Sequence of chain 4.B:
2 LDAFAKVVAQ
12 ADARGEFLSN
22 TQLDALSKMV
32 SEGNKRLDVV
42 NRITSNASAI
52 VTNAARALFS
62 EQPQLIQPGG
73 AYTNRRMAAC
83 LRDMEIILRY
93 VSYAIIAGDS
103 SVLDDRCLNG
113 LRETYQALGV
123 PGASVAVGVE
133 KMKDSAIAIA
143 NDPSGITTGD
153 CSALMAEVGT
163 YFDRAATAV

This small molecule binds to this protein.
Small molecule (SMILES): C=CC1=C(C)/C(=C/c2[nH]c(/C=C3\N=C(/C=C4\NC(=O)C(C)=C4C=C)C(C)=C3CCC(=O)O)c(CCC(=O)O)c2C)NC1=O

Sequence of chain 1.A:
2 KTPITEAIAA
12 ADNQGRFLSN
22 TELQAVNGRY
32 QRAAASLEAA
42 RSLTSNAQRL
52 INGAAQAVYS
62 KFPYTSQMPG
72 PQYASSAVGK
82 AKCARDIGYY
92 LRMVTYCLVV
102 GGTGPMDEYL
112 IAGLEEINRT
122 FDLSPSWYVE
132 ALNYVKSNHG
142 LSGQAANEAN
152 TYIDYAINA

Binding-site contacts:
Ligand atom O2D contacts residue ARG57 of chain 4.B at 2.8 Å (salt-bridge).
Ligand atom O2D contacts residue PHE122 of chain 1.A at 3.5 Å.
Ligand atom C4A contacts residue ARG86 of chain 1.A at 3.3 Å.
Ligand atom CAC contacts residue CYS84 of chain 1.A at 2.1 Å (hydrophobic).
Ligand atom C4B contacts residue ASN76 of chain 4.B at 3.4 Å.
Ligand atom C2C contacts residue CYS84 of chain 1.A at 3.3 Å (hydrophobic).
Ligand atom CBC contacts residue CYS84 of chain 1.A at 2.7 Å (hydrophobic).
Ligand atom OB contacts residue THR75 of chain 4.B at 3.0 Å (h-bond).
Ligand atom O2A contacts residue ARG86 of chain 1.A at 2.7 Å (salt-bridge).
Ligand atom C1A contacts residue ARG86 of chain 1.A at 3.1 Å.
Ligand atom O1A contacts residue LYS83 of chain 1.A at 2.8 Å (salt-bridge).
Ligand atom CMD contacts residue PRO72 of chain 1.A at 3.4 Å (hydrophobic).
Ligand atom CMA contacts residue ASN76 of chain 4.B at 3.5 Å.
Ligand atom CGD contacts residue PRO72 of chain 1.A at 3.4 Å (hydrophobic).
Ligand atom NA contacts residue ASP87 of chain 1.A at 2.8 Å (salt-bridge).
Ligand atom CBD contacts residue PRO72 of chain 1.A at 3.2 Å (hydrophobic).
Ligand atom CMC contacts residue VAL59 of chain 1.A at 3.4 Å (hydrophobic).
Ligand atom O2A contacts residue ILE67 of chain 4.B at 3.3 Å.
Ligand atom NC contacts residue GLN73 of chain 1.A at 3.0 Å (h-bond).
Ligand atom NA contacts residue ARG86 of chain 1.A at 2.9 Å (salt-bridge).
Ligand atom C3C contacts residue CYS84 of chain 1.A at 2.7 Å (hydrophobic).
Ligand atom ND contacts residue TYR129 of chain 1.A at 3.5 Å (h-bond).
Ligand atom CHD contacts residue TYR129 of chain 1.A at 3.3 Å (hydrophobic).
Ligand atom C2B contacts residue ASN76 of chain 4.B at 3.5 Å.
Ligand atom OC contacts residue THR66 of chain 1.A at 3.4 Å.
Ligand atom CAD contacts residue PRO72 of chain 1.A at 3.2 Å (hydrophobic).
Ligand atom NB contacts residue ASN76 of chain 4.B at 3.4 Å (h-bond).
Ligand atom CAB contacts residue TYR110 of chain 1.A at 3.3 Å (hydrophobic).
Ligand atom CMD contacts residue GLN73 of chain 1.A at 3.4 Å.
Ligand atom OC contacts residue GLN73 of chain 1.A at 3.4 Å (h-bond).
Ligand atom C1C contacts residue GLN73 of chain 1.A at 3.6 Å.
Ligand atom C1C contacts residue TRP128 of chain 1.A at 3.5 Å (hydrophobic).
Ligand atom CHA contacts residue ARG86 of chain 1.A at 3.6 Å.
Ligand atom C1B contacts residue ASN76 of chain 4.B at 3.4 Å.
Ligand atom CBB contacts residue TYR90 of chain 1.A at 3.5 Å (hydrophobic).
Ligand atom CMD contacts residue TYR74 of chain 1.A at 3.5 Å (hydrophobic).
Ligand atom OC contacts residue ALA75 of chain 1.A at 2.9 Å (h-bond).
Ligand atom CHB contacts residue ASP87 of chain 1.A at 3.5 Å.
Ligand atom OC contacts residue TYR74 of chain 1.A at 3.2 Å.
Ligand atom ND contacts residue ASP87 of chain 1.A at 2.9 Å (salt-bridge).